The protein below binds the small molecule below.
Small molecule (SMILES): CC(C)c1nc(N(C)S(C)(=O)=O)nc(-c2ccc(F)cc2)c1CC[C@@H](O)C[C@@H](O)CC(=O)O

Sequence of chain 1.A:
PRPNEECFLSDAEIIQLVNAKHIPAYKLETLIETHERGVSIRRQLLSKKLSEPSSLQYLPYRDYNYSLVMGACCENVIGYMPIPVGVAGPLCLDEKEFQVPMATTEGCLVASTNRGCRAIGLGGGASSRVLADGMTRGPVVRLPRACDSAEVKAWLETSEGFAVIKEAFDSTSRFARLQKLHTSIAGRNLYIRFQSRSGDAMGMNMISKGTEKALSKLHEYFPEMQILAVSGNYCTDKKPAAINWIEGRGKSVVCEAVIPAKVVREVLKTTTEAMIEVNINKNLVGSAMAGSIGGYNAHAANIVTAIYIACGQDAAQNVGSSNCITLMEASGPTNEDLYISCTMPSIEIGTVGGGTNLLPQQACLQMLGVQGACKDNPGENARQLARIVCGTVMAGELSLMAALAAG

Sequence of chain 1.B:
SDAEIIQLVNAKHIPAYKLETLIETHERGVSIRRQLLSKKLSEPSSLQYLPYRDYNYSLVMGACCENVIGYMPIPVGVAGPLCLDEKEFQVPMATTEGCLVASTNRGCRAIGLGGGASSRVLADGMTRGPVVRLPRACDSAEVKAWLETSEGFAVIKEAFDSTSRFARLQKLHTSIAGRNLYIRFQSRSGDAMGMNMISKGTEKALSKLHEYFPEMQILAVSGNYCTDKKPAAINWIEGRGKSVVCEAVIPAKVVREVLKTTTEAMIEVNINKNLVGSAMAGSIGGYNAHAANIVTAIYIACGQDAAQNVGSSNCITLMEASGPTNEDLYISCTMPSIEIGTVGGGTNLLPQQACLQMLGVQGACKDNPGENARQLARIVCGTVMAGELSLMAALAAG

Binding-site contacts:
Ligand atom O5 contacts residue GLU138 of chain 1.B at 2.7 Å (salt-bridge).
Ligand atom C1 contacts residue LYS314 of chain 1.B at 3.5 Å.
Ligand atom C8 contacts residue LEU432 of chain 1.B at 3.7 Å (hydrophobic).
Ligand atom C3 contacts residue ASP269 of chain 1.A at 3.5 Å.
Ligand atom O1B contacts residue LYS271 of chain 1.A at 3.2 Å (salt-bridge).
Ligand atom C92 contacts residue GLY139 of chain 1.B at 3.1 Å.
Ligand atom C92 contacts residue LEU141 of chain 1.B at 3.5 Å (hydrophobic).
Ligand atom O5 contacts residue ASN334 of chain 1.B at 2.9 Å (h-bond).
Ligand atom C93 contacts residue HIS331 of chain 1.B at 3.8 Å.
Ligand atom C92 contacts residue CYS140 of chain 1.B at 3.6 Å (hydrophobic).
Ligand atom C4 contacts residue ASP269 of chain 1.A at 3.3 Å.
Ligand atom C5 contacts residue ASN334 of chain 1.B at 3.8 Å.
Ligand atom N1 contacts residue LEU432 of chain 1.B at 3.7 Å.
Ligand atom C84 contacts residue ARG169 of chain 1.A at 3.3 Å.
Ligand atom C5 contacts residue GLU138 of chain 1.B at 3.5 Å.
Ligand atom O1B contacts residue SER263 of chain 1.A at 2.6 Å (h-bond).
Ligand atom C2 contacts residue ASP269 of chain 1.A at 3.8 Å.
Ligand atom O1B contacts residue LYS314 of chain 1.B at 3.5 Å (salt-bridge).
Ligand atom O2S contacts residue ALA435 of chain 1.B at 3.5 Å.
Ligand atom O1S contacts residue SER144 of chain 1.B at 2.7 Å (h-bond).
Ligand atom O3 contacts residue ARG169 of chain 1.A at 3.0 Å (salt-bridge).
Ligand atom F1 contacts residue SER263 of chain 1.A at 3.5 Å.
Ligand atom C91 contacts residue GLU138 of chain 1.B at 3.8 Å.
Ligand atom O3 contacts residue ASP269 of chain 1.A at 2.9 Å (salt-bridge).
Ligand atom C1 contacts residue LYS271 of chain 1.A at 3.4 Å.
Ligand atom C13 contacts residue CYS140 of chain 1.B at 3.7 Å (hydrophobic).
Ligand atom C11 contacts residue LEU432 of chain 1.B at 3.8 Å (hydrophobic).
Ligand atom C2 contacts residue ALA330 of chain 1.B at 3.3 Å (hydrophobic).
Ligand atom C2 contacts residue LYS271 of chain 1.A at 3.7 Å.
Ligand atom C1 contacts residue SER263 of chain 1.A at 3.3 Å.
Ligand atom C85 contacts residue ARG169 of chain 1.A at 3.4 Å.
Ligand atom O1B contacts residue ASN265 of chain 1.A at 3.8 Å.
Ligand atom O1A contacts residue SER263 of chain 1.A at 3.4 Å (h-bond).
Ligand atom O1A contacts residue LYS314 of chain 1.B at 2.8 Å (salt-bridge).
Ligand atom C1 contacts residue ALA330 of chain 1.B at 3.7 Å (hydrophobic).
Ligand atom F1 contacts residue VAL262 of chain 1.A at 3.4 Å.
Ligand atom C6 contacts residue GLU138 of chain 1.B at 3.6 Å.
Ligand atom O1B contacts residue ARG169 of chain 1.A at 3.5 Å (salt-bridge).
Ligand atom O5 contacts residue LYS270 of chain 1.A at 2.6 Å (salt-bridge).
Ligand atom F1 contacts residue ARG169 of chain 1.A at 2.9 Å.